Sequence of chain 5.A:
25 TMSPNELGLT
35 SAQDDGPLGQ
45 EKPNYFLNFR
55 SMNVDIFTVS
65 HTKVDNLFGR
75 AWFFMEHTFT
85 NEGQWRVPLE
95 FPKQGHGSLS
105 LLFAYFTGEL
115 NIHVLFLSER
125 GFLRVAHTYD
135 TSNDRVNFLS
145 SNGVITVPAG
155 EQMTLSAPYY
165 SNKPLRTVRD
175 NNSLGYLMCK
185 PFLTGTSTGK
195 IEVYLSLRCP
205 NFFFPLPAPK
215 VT

Sequence of chain 5.B:
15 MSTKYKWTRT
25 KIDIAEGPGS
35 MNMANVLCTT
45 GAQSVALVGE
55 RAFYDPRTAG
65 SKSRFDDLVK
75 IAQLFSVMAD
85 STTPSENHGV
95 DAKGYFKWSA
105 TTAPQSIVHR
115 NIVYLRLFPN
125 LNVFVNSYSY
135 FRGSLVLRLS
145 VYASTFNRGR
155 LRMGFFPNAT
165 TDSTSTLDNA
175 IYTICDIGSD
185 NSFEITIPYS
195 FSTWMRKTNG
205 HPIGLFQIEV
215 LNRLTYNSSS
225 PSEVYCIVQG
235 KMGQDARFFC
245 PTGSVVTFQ

A protein and the small-molecule ligand that binds it are described below.
Small molecule (SMILES): Nc1nc(=O)c2ncn([C@@H]3O[C@H](CO)[C@@H](O[P](=O)(O)OC[C@H]4O[C@@H](n5ccc(=O)[nH]c5=O)[C@H](O)[C@@H]4O[P](=O)(O)OC[C@H]4O[C@@H](n5ccc(=O)[nH]c5=O)[C@H](O)[C@@H]4O[P](=O)(O)OC[C@H]4O[C@@H](n5ccc(=O)[nH]c5=O)[C@H](O)[C@@H]4O[P](=O)(O)OC[C@H]4O[C@@H](n5ccc(=O)[nH]c5=O)[C@H](O)[C@@H]4O[P](=O)(O)OC[C@H]4O[C@@H](n5ccc(=O)[nH]c5=O)[C@H](O)[C@@H]4O)[C@H]3O)c2[nH]1

Binding-site contacts:
Ligand atom N1 contacts residue ARG55 of chain 5.B at 4.0 Å.
Ligand atom C2 contacts residue ARG55 of chain 5.B at 3.9 Å.
Ligand atom C6 contacts residue TYR58 of chain 5.B at 3.5 Å (hydrophobic).
Ligand atom C2 contacts residue ALA56 of chain 5.B at 3.7 Å (hydrophobic).
Ligand atom C5' contacts residue ARG202 of chain 5.A at 3.0 Å.
Ligand atom O2 contacts residue CYS203 of chain 5.A at 4.0 Å.
Ligand atom O2 contacts residue ARG55 of chain 5.B at 3.2 Å (salt-bridge).
Ligand atom N1 contacts residue PHE57 of chain 5.B at 4.1 Å.
Ligand atom C1' contacts residue ARG55 of chain 5.B at 3.4 Å.
Ligand atom O4 contacts residue ASN205 of chain 5.A at 3.4 Å (h-bond).
Ligand atom O4' contacts residue ARG68 of chain 5.B at 3.8 Å.
Ligand atom C6 contacts residue ARG68 of chain 5.B at 3.8 Å.
Ligand atom O4' contacts residue ARG202 of chain 5.A at 4.0 Å.
Ligand atom C4 contacts residue ASN205 of chain 5.A at 4.0 Å.
Ligand atom C4' contacts residue ARG202 of chain 5.A at 3.8 Å.
Ligand atom C4 contacts residue ARG68 of chain 5.B at 3.7 Å.
Ligand atom N2 contacts residue ARG55 of chain 5.B at 3.7 Å.
Ligand atom C2' contacts residue ARG55 of chain 5.B at 3.6 Å.
Ligand atom O6 contacts residue PHE57 of chain 5.B at 4.0 Å.
Ligand atom O2' contacts residue ARG55 of chain 5.B at 2.7 Å (salt-bridge).
Ligand atom O4' contacts residue CYS203 of chain 5.A at 3.5 Å (h-bond).
Ligand atom C5 contacts residue ARG68 of chain 5.B at 3.9 Å.
Ligand atom N3 contacts residue ASN205 of chain 5.A at 3.7 Å.
Ligand atom OP2 contacts residue ARG202 of chain 5.A at 2.5 Å (salt-bridge).
Ligand atom O3' contacts residue ARG55 of chain 5.B at 3.6 Å.
Ligand atom O6 contacts residue TYR58 of chain 5.B at 3.0 Å (h-bond).
Ligand atom O2 contacts residue TYR58 of chain 5.B at 3.8 Å.
Ligand atom N1 contacts residue ARG68 of chain 5.B at 4.1 Å.
Ligand atom N1 contacts residue TYR58 of chain 5.B at 3.6 Å.
Ligand atom N3 contacts residue ARG55 of chain 5.B at 3.5 Å (salt-bridge).
Ligand atom OP2 contacts residue ARG55 of chain 5.B at 4.1 Å.
Ligand atom N3 contacts residue ARG68 of chain 5.B at 4.1 Å.
Ligand atom N2 contacts residue ALA56 of chain 5.B at 3.3 Å (h-bond).
Ligand atom N1 contacts residue ALA56 of chain 5.B at 3.2 Å (h-bond).
Ligand atom O5' contacts residue ARG202 of chain 5.A at 3.9 Å.
Ligand atom C2 contacts residue ARG55 of chain 5.B at 3.9 Å.
Ligand atom P contacts residue ARG202 of chain 5.A at 3.8 Å.
Ligand atom O4 contacts residue ARG68 of chain 5.B at 3.7 Å.
Ligand atom O2' contacts residue LEU41 of chain 5.B at 4.1 Å.
Ligand atom C4' contacts residue CYS203 of chain 5.A at 3.9 Å (hydrophobic).